Binding-site contacts:
Ligand atom O7 contacts residue GLN456 of chain 1.B at 3.3 Å.
Ligand atom O6 contacts residue VAL592 of chain 1.B at 3.6 Å.
Ligand atom C3 contacts residue ASP538 of chain 1.B at 3.7 Å.
Ligand atom C2 contacts residue GLN456 of chain 1.B at 3.9 Å.
Ligand atom O3 contacts residue GLN456 of chain 1.B at 2.9 Å (h-bond).
Ligand atom C6 contacts residue VAL566 of chain 1.B at 3.6 Å (hydrophobic).
Ligand atom O6 contacts residue ARG621 of chain 1.B at 4.0 Å.
Ligand atom C8 contacts residue VAL536 of chain 1.B at 4.0 Å (hydrophobic).
Ligand atom C1 contacts residue ASP538 of chain 1.B at 3.5 Å.
Ligand atom C3 contacts residue ASN568 of chain 1.B at 3.8 Å.
Ligand atom O7 contacts residue TYR512 of chain 1.B at 3.9 Å.
Ligand atom C8 contacts residue ASP538 of chain 1.B at 3.8 Å.
Ligand atom O5 contacts residue GLN456 of chain 1.B at 3.8 Å.
Ligand atom C7 contacts residue SER540 of chain 1.B at 3.6 Å.
Ligand atom C7 contacts residue ASN568 of chain 1.B at 3.7 Å.
Ligand atom O5 contacts residue VAL592 of chain 1.B at 3.5 Å.
Ligand atom N2 contacts residue ASN568 of chain 1.B at 3.1 Å (h-bond).
Ligand atom C8 contacts residue VAL566 of chain 1.B at 4.0 Å (hydrophobic).
Ligand atom C4 contacts residue ASN568 of chain 1.B at 4.2 Å.
Ligand atom C3 contacts residue GLN456 of chain 1.B at 3.7 Å.
Ligand atom C7 contacts residue ASP538 of chain 1.B at 3.6 Å.
Ligand atom N2 contacts residue ASP538 of chain 1.B at 2.6 Å (salt-bridge).
Ligand atom C2 contacts residue ASP538 of chain 1.B at 3.4 Å.
Ligand atom C1 contacts residue ASN568 of chain 1.B at 1.4 Å.
Ligand atom C2 contacts residue ASN568 of chain 1.B at 2.5 Å.
Ligand atom C8 contacts residue SER540 of chain 1.B at 3.8 Å.
Ligand atom C1 contacts residue SER540 of chain 1.B at 4.0 Å.
Ligand atom C1 contacts residue GLN456 of chain 1.B at 4.1 Å.
Ligand atom O6 contacts residue GLU590 of chain 1.B at 2.6 Å (salt-bridge).
Ligand atom C5 contacts residue GLN456 of chain 1.B at 4.2 Å.
Ligand atom C6 contacts residue GLU590 of chain 1.B at 3.3 Å.
Ligand atom C2 contacts residue SER540 of chain 1.B at 4.3 Å.
Ligand atom C5 contacts residue ASN568 of chain 1.B at 3.6 Å.
Ligand atom N2 contacts residue SER540 of chain 1.B at 3.7 Å.
Ligand atom O7 contacts residue ASN568 of chain 1.B at 3.8 Å.
Ligand atom O5 contacts residue ASN568 of chain 1.B at 2.3 Å (h-bond).
Ligand atom C7 contacts residue GLN456 of chain 1.B at 4.2 Å.
Ligand atom C4 contacts residue GLN456 of chain 1.B at 3.7 Å.
Ligand atom C6 contacts residue VAL592 of chain 1.B at 4.1 Å (hydrophobic).
Ligand atom O7 contacts residue SER540 of chain 1.B at 4.1 Å.

Sequence of chain 1.B:
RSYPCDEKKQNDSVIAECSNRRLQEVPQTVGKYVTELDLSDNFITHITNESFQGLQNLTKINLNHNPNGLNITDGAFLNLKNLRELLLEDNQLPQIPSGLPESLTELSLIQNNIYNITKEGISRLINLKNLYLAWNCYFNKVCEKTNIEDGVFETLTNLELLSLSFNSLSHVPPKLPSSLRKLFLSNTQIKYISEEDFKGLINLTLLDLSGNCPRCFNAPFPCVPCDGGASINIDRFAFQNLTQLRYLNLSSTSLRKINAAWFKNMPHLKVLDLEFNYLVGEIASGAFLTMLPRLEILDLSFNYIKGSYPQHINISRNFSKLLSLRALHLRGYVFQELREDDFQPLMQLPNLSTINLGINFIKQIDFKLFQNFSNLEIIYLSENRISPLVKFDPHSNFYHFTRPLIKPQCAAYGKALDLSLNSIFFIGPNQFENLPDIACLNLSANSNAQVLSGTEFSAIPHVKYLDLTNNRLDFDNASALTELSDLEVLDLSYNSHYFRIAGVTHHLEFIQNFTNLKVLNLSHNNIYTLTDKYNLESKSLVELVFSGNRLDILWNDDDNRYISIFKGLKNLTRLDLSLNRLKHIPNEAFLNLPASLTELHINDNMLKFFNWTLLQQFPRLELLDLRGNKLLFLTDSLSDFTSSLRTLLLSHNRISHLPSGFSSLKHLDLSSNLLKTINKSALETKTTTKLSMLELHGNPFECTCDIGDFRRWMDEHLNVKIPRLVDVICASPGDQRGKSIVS

The small molecule below binds the protein below.
Small molecule (SMILES): CC(=O)N[C@H]1[C@H](O[C@H]2[C@H](O)[C@@H](NC(C)=O)CO[C@@H]2CO)O[C@H](CO)[C@@H](O[C@@H]2O[C@H](CO)[C@@H](O)[C@H](O)[C@@H]2O)[C@@H]1O